The protein below binds the small molecule below.
Small molecule (SMILES): C[C@@H](N[C@H]1CCN(c2ccc(CC(=O)O)cc2)C1)c1cccc2ccccc12

Sequence of chain 1.A:
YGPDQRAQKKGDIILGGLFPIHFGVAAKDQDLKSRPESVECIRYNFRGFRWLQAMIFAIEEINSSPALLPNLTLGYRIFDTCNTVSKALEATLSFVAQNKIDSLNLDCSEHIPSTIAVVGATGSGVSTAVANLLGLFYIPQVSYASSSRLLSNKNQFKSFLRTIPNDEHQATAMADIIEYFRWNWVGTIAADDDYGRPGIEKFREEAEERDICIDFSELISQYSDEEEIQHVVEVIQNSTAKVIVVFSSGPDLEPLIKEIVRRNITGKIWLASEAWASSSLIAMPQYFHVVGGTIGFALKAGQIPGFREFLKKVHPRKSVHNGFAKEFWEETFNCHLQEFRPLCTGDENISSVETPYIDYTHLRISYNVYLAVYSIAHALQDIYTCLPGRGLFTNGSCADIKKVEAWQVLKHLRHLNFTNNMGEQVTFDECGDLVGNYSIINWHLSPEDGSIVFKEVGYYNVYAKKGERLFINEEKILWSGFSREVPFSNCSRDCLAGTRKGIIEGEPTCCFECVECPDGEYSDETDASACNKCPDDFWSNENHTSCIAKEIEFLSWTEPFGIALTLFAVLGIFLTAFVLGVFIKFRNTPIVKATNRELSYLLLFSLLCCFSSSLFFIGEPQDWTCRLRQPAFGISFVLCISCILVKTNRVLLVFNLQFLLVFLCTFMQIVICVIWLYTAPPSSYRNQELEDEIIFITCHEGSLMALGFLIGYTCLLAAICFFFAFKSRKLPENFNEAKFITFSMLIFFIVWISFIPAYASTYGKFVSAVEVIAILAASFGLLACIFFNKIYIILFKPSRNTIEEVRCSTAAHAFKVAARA

Binding-site contacts:
Ligand atom C19 contacts residue THR788 of chain 1.A at 3.7 Å.
Ligand atom C4 contacts residue TRP826 of chain 1.A at 3.3 Å (hydrophobic).
Ligand atom N9 contacts residue TYR833 of chain 1.A at 3.9 Å.
Ligand atom C25 contacts residue TYR833 of chain 1.A at 3.6 Å (hydrophobic).
Ligand atom C2 contacts residue TRP826 of chain 1.A at 3.7 Å (hydrophobic).
Ligand atom C18 contacts residue THR788 of chain 1.A at 4.0 Å.
Ligand atom C11 contacts residue GLN689 of chain 1.A at 3.6 Å.
Ligand atom C10 contacts residue GLU845 of chain 1.A at 4.0 Å.
Ligand atom C25 contacts residue GLN689 of chain 1.A at 3.3 Å.
Ligand atom C21 contacts residue GLY693 of chain 1.A at 4.0 Å.
Ligand atom C6 contacts residue ILE785 of chain 1.A at 3.9 Å (hydrophobic).
Ligand atom C27 contacts residue TRP826 of chain 1.A at 3.7 Å (hydrophobic).
Ligand atom C17 contacts residue TRP826 of chain 1.A at 3.7 Å (hydrophobic).
Ligand atom C11 contacts residue TYR833 of chain 1.A at 3.6 Å (hydrophobic).
Ligand atom C24 contacts residue PHE692 of chain 1.A at 3.9 Å (hydrophobic).
Ligand atom N12 contacts residue GLU845 of chain 1.A at 4.0 Å.
Ligand atom C4 contacts residue ILE830 of chain 1.A at 3.8 Å (hydrophobic).
Ligand atom C24 contacts residue ILE849 of chain 1.A at 3.9 Å (hydrophobic).
Ligand atom C20 contacts residue ILE785 of chain 1.A at 4.0 Å (hydrophobic).
Ligand atom C28 contacts residue TRP826 of chain 1.A at 3.7 Å (hydrophobic).
Ligand atom O1 contacts residue TRP826 of chain 1.A at 3.0 Å (h-bond).
Ligand atom C24 contacts residue TRP826 of chain 1.A at 3.7 Å (hydrophobic).
Ligand atom C22 contacts residue GLN689 of chain 1.A at 3.9 Å.
Ligand atom C7 contacts residue ILE785 of chain 1.A at 3.8 Å (hydrophobic).
Ligand atom C23 contacts residue GLN689 of chain 1.A at 3.8 Å.
Ligand atom C22 contacts residue PHE692 of chain 1.A at 3.9 Å (hydrophobic).
Ligand atom C23 contacts residue PHE692 of chain 1.A at 3.8 Å (hydrophobic).
Ligand atom C22 contacts residue GLY693 of chain 1.A at 3.9 Å.
Ligand atom C5 contacts residue TRP826 of chain 1.A at 3.9 Å (hydrophobic).
Ligand atom C14 contacts residue PHE692 of chain 1.A at 3.8 Å (hydrophobic).
Ligand atom C16 contacts residue TRP826 of chain 1.A at 3.6 Å (hydrophobic).
Ligand atom C11 contacts residue GLU845 of chain 1.A at 3.3 Å.
Ligand atom C10 contacts residue TYR833 of chain 1.A at 3.9 Å (hydrophobic).
Ligand atom C25 contacts residue LEU781 of chain 1.A at 3.9 Å (hydrophobic).
Ligand atom O3 contacts residue CYS789 of chain 1.A at 3.5 Å (h-bond).
Ligand atom N12 contacts residue GLN689 of chain 1.A at 2.9 Å (h-bond).
Ligand atom C26 contacts residue TYR833 of chain 1.A at 3.5 Å (hydrophobic).
Ligand atom C15 contacts residue PHE692 of chain 1.A at 3.9 Å (hydrophobic).
Ligand atom C10 contacts residue TRP826 of chain 1.A at 3.9 Å (hydrophobic).
Ligand atom C13 contacts residue TRP826 of chain 1.A at 3.9 Å (hydrophobic).